Binding-site contacts:
Ligand atom CB contacts residue ILE1026 of chain 3.D at 2.6 Å (hydrophobic).
Ligand atom N contacts residue THR1063 of chain 3.D at 2.4 Å (h-bond).
Ligand atom O contacts residue THR1061 of chain 3.D at 1.8 Å.
Ligand atom N contacts residue THR1061 of chain 3.D at 1.9 Å (h-bond).
Ligand atom C contacts residue LEU1062 of chain 3.D at 2.7 Å (hydrophobic).
Ligand atom CA contacts residue ASN1067 of chain 3.D at 2.7 Å.
Ligand atom CG contacts residue ILE1026 of chain 3.D at 2.7 Å (hydrophobic).
Ligand atom N contacts residue ASN1067 of chain 3.D at 3.1 Å (h-bond).
Ligand atom CB contacts residue THR1063 of chain 3.D at 2.6 Å.
Ligand atom CA contacts residue THR1063 of chain 3.D at 2.5 Å.
Ligand atom CA contacts residue THR1061 of chain 3.D at 2.0 Å.
Ligand atom N contacts residue ARG1060 of chain 3.D at 1.9 Å.
Ligand atom CD2 contacts residue GLN1072 of chain 3.D at 3.1 Å.
Ligand atom NE2 contacts residue THR1061 of chain 3.D at 3.0 Å.
Ligand atom C contacts residue ASN1067 of chain 3.D at 2.7 Å.
Ligand atom ND1 contacts residue THR1061 of chain 3.D at 2.4 Å.
Ligand atom N contacts residue ASN1067 of chain 3.D at 3.0 Å (h-bond).
Ligand atom NZ contacts residue GLU1022 of chain 3.D at 2.7 Å (salt-bridge).
Ligand atom N contacts residue THR1063 of chain 3.D at 1.6 Å (h-bond).
Ligand atom C contacts residue THR1063 of chain 3.D at 2.9 Å.
Ligand atom CG2 contacts residue THR1063 of chain 3.D at 3.0 Å.
Ligand atom C contacts residue THR1063 of chain 3.D at 1.4 Å.
Ligand atom CG contacts residue THR1061 of chain 3.D at 1.1 Å.
Ligand atom C contacts residue THR1063 of chain 3.D at 2.7 Å.
Ligand atom CA contacts residue THR1063 of chain 3.D at 1.6 Å.
Ligand atom CA contacts residue ARG1060 of chain 3.D at 3.1 Å.
Ligand atom O contacts residue ASN1067 of chain 3.D at 2.1 Å (h-bond).
Ligand atom O contacts residue THR1063 of chain 3.D at 2.6 Å.
Ligand atom CB contacts residue THR1061 of chain 3.D at 1.0 Å.
Ligand atom CD1 contacts residue THR1063 of chain 3.D at 2.5 Å.
Ligand atom O contacts residue THR1063 of chain 3.D at 2.4 Å (h-bond).
Ligand atom CB contacts residue THR1063 of chain 3.D at 3.0 Å.
Ligand atom CD1 contacts residue LEU1062 of chain 3.D at 3.1 Å (hydrophobic).
Ligand atom O contacts residue LEU1062 of chain 3.D at 1.6 Å (h-bond).
Ligand atom O contacts residue ARG1060 of chain 3.D at 2.9 Å (salt-bridge).
Ligand atom C contacts residue THR1061 of chain 3.D at 2.1 Å.
Ligand atom CD1 contacts residue PHE1066 of chain 3.D at 2.9 Å (hydrophobic).
Ligand atom CD2 contacts residue THR1061 of chain 3.D at 1.8 Å.
Ligand atom O contacts residue THR1063 of chain 3.D at 2.4 Å (h-bond).
Ligand atom CG contacts residue LEU1062 of chain 3.D at 2.8 Å (hydrophobic).

This protein binds this small molecule.
Small molecule (SMILES): CC[C@H](C)[C@H](NC(=O)[C@@H](NC(=O)[C@H](CC(C)C)NC(=O)[C@H](CCCCN)NC(=O)[C@H](CCCCN)NC(=O)[C@@H](N)Cc1cnc[nH]1)C(C)C)C(=O)N[C@@H](CC(N)=O)C(=O)N[C@@H](CCCCN)C(=O)N[C@@H](CC(=O)O)C(=O)N[C@@H](CCSC)C(=O)N[C@@H](CCCN=C(N)N)C(=O)N[C@H](C(=O)N[C@@H](CC(=O)O)C(=O)N[C@@H](CC(C)C)C(=O)N[C@@H](Cc1ccccc1)C(=O)N[C@@H](CO)C(=O)N1CCC[C@H]1C(=O)N1CCC[C@H]1C(=O)N[C@H](C=O)CC(N)=O)[C@@H](C)O

Sequence of chain 3.D:
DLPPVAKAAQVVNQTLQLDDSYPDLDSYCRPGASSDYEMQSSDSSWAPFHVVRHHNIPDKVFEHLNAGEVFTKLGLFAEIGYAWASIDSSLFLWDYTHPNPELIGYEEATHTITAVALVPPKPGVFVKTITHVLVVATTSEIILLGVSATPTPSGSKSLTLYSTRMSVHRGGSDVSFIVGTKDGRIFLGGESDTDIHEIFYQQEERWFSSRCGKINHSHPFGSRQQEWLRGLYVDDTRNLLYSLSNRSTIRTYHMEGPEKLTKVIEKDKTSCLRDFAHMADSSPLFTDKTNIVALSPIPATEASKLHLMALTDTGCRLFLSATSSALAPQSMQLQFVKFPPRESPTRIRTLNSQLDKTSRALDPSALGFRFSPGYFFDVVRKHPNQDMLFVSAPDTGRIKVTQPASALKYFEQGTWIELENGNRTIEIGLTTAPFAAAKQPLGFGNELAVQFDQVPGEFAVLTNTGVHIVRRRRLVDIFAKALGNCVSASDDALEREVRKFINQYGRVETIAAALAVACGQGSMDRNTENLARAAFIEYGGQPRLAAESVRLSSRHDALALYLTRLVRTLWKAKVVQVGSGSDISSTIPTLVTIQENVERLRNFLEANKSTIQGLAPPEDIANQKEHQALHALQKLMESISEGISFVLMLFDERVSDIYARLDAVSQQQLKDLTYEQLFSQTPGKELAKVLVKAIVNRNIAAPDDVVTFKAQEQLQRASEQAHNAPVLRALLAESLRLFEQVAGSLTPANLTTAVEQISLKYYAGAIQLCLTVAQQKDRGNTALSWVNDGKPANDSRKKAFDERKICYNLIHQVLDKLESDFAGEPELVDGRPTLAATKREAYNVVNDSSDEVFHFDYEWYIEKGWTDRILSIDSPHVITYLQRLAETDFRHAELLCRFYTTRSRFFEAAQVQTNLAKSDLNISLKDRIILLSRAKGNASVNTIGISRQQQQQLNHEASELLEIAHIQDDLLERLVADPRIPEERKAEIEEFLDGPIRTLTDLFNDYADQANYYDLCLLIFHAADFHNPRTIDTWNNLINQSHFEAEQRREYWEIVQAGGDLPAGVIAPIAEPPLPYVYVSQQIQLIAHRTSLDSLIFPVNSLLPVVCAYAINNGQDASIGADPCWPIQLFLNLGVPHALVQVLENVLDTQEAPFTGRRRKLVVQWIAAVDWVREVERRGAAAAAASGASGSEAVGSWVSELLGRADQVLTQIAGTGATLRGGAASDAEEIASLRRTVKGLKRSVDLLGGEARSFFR